Binding-site contacts:
Ligand atom N13 contacts residue GLY413 of chain 1.D at 2.8 Å (h-bond).
Ligand atom C14 contacts residue GLU50 of chain 1.C at 3.4 Å.
Ligand atom O20 contacts residue GLY439 of chain 1.D at 3.4 Å.
Ligand atom N11 contacts residue GLU50 of chain 1.C at 2.6 Å (salt-bridge).
Ligand atom N3 contacts residue GLU473 of chain 1.D at 3.5 Å (salt-bridge).
Ligand atom N13 contacts residue HIS114 of chain 1.C at 3.3 Å.
Ligand atom O24 contacts residue MG1 of chain 1.N at 2.3 Å.
Ligand atom O26 contacts residue THR471 of chain 1.D at 3.2 Å (h-bond).
Ligand atom O24 contacts residue GLY469 of chain 1.D at 3.2 Å (h-bond).
Ligand atom O20 contacts residue GLY441 of chain 1.D at 3.6 Å (h-bond).
Ligand atom O21 contacts residue GLY441 of chain 1.D at 2.8 Å (h-bond).
Ligand atom O18 contacts residue TYR470 of chain 1.D at 3.4 Å.
Ligand atom O24 contacts residue ASN467 of chain 1.D at 2.9 Å (h-bond).
Ligand atom O27 contacts residue TYR470 of chain 1.D at 2.9 Å.
Ligand atom N9 contacts residue VAL75 of chain 1.C at 3.5 Å.
Ligand atom C6 contacts residue ALA25 of chain 1.C at 3.5 Å (hydrophobic).
Ligand atom O21 contacts residue GLY469 of chain 1.D at 3.0 Å (h-bond).
Ligand atom O25 contacts residue ASP390 of chain 1.D at 2.8 Å (salt-bridge).
Ligand atom S1 contacts residue ILE472 of chain 1.D at 3.0 Å.
Ligand atom P23 contacts residue MG1 of chain 1.N at 3.5 Å.
Ligand atom O24 contacts residue THR471 of chain 1.D at 3.0 Å (h-bond).
Ligand atom N9 contacts residue ILE415 of chain 1.D at 3.2 Å (h-bond).
Ligand atom C12 contacts residue ALA25 of chain 1.C at 3.3 Å (hydrophobic).
Ligand atom C16 contacts residue ILE472 of chain 1.D at 3.5 Å (hydrophobic).
Ligand atom O21 contacts residue MG1 of chain 1.N at 2.2 Å.
Ligand atom O27 contacts residue GLU473 of chain 1.D at 3.5 Å (salt-bridge).
Ligand atom S1 contacts residue ILE415 of chain 1.D at 3.6 Å.
Ligand atom P19 contacts residue MG1 of chain 1.N at 3.3 Å.
Ligand atom O27 contacts residue ILE472 of chain 1.D at 2.8 Å.
Ligand atom O22 contacts residue MG1 of chain 1.N at 3.4 Å.
Ligand atom C6 contacts residue GLY26 of chain 1.C at 3.6 Å.
Ligand atom C16 contacts residue TYR470 of chain 1.D at 3.5 Å (hydrophobic).
Ligand atom C14 contacts residue HIS414 of chain 1.D at 3.6 Å.
Ligand atom O20 contacts residue SER442 of chain 1.D at 2.7 Å (h-bond).
Ligand atom O21 contacts residue ASP440 of chain 1.D at 2.9 Å (salt-bridge).
Ligand atom C12 contacts residue GLU50 of chain 1.C at 3.5 Å.
Ligand atom C6 contacts residue GLU473 of chain 1.D at 3.4 Å.
Ligand atom O26 contacts residue ILE472 of chain 1.D at 2.6 Å (h-bond).
Ligand atom C15 contacts residue ILE415 of chain 1.D at 3.6 Å (hydrophobic).
Ligand atom C10 contacts residue GLU50 of chain 1.C at 3.5 Å.

This protein binds this small molecule.
Small molecule (SMILES): C/C(NCc1cnc(C)nc1N)=C(/S)[C@H](O)CO[P](=O)(O)OP(=O)(O)O

Sequence of chain 1.D:
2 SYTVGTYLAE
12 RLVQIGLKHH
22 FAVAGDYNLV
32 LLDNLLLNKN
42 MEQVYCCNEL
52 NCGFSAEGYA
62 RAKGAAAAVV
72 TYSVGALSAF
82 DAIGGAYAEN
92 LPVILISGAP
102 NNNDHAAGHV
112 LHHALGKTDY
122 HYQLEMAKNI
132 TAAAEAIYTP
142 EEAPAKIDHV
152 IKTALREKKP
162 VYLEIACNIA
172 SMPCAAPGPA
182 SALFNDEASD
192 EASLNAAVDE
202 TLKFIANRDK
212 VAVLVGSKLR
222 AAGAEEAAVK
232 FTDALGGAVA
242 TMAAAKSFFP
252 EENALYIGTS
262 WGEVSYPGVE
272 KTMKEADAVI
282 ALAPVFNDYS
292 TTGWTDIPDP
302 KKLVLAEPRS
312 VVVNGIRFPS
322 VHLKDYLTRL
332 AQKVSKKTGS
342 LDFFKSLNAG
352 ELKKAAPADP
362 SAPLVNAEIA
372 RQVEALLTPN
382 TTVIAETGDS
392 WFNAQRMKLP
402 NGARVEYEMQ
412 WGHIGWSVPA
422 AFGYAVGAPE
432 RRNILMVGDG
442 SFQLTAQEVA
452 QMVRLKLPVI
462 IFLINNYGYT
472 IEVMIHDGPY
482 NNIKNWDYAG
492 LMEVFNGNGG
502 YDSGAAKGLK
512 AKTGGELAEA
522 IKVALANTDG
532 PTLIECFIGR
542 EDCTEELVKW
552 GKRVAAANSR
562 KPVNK

Sequence of chain 1.C:
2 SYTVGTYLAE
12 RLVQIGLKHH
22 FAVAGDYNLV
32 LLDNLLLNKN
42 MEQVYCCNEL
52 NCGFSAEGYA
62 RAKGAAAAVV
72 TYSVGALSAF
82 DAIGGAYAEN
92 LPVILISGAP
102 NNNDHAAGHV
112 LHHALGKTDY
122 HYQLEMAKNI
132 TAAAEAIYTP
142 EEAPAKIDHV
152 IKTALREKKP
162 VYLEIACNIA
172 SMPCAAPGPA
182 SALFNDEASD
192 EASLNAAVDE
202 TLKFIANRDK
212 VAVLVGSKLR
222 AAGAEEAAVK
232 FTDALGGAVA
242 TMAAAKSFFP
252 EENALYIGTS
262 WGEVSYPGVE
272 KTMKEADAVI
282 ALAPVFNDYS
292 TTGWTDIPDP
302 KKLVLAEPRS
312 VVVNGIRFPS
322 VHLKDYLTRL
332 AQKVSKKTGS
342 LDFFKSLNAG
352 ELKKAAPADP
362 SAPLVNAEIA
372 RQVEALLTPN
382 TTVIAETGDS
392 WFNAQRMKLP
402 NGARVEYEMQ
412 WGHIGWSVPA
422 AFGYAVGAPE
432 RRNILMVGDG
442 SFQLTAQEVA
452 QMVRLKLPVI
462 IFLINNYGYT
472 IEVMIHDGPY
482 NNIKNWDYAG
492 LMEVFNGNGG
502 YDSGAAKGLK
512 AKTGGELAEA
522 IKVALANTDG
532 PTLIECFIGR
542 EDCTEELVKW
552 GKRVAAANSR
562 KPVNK